Binding-site contacts:
Ligand atom C7 contacts residue ASN67 of chain 31.E at 3.6 Å.
Ligand atom C8 contacts residue ASN67 of chain 31.E at 3.6 Å.
Ligand atom O3 contacts residue GLN65 of chain 31.G at 3.2 Å.
Ligand atom C4 contacts residue ASP66 of chain 31.G at 3.8 Å.
Ligand atom C2 contacts residue ASN67 of chain 31.E at 2.5 Å.
Ligand atom O5 contacts residue TYR60 of chain 31.G at 3.5 Å.
Ligand atom C5 contacts residue TYR60 of chain 31.G at 4.2 Å (hydrophobic).
Ligand atom C1 contacts residue GLN65 of chain 31.G at 3.7 Å.
Ligand atom N2 contacts residue GLN65 of chain 31.G at 4.4 Å.
Ligand atom O7 contacts residue ARG89 of chain 31.E at 4.0 Å.
Ligand atom C5 contacts residue ASN67 of chain 31.E at 3.6 Å.
Ligand atom O3 contacts residue ASP66 of chain 31.G at 3.8 Å.
Ligand atom O6 contacts residue ASP66 of chain 31.G at 2.8 Å (salt-bridge).
Ligand atom C3 contacts residue ASN67 of chain 31.E at 3.8 Å.
Ligand atom C4 contacts residue ASN67 of chain 31.E at 4.2 Å.
Ligand atom O7 contacts residue MET118 of chain 31.E at 3.9 Å.
Ligand atom O5 contacts residue ASN67 of chain 31.E at 2.4 Å (h-bond).
Ligand atom C1 contacts residue ASN67 of chain 31.E at 1.4 Å.
Ligand atom C6 contacts residue TYR60 of chain 31.G at 3.8 Å (hydrophobic).
Ligand atom C3 contacts residue GLN65 of chain 31.G at 4.1 Å.
Ligand atom O5 contacts residue GLN65 of chain 31.G at 3.9 Å.
Ligand atom C8 contacts residue GLN65 of chain 31.G at 3.5 Å.
Ligand atom C6 contacts residue ASP66 of chain 31.G at 4.2 Å.
Ligand atom O6 contacts residue GLN65 of chain 31.G at 4.2 Å.
Ligand atom C2 contacts residue GLN65 of chain 31.G at 3.4 Å.
Ligand atom O7 contacts residue ASN67 of chain 31.E at 4.1 Å.
Ligand atom O4 contacts residue ASP66 of chain 31.G at 4.2 Å.
Ligand atom N2 contacts residue ASN67 of chain 31.E at 3.1 Å (h-bond).
Ligand atom C3 contacts residue ASP66 of chain 31.G at 4.3 Å.
Ligand atom C6 contacts residue GLN65 of chain 31.G at 4.1 Å.
Ligand atom O3 contacts residue ASN67 of chain 31.E at 4.4 Å.

Sequence of chain 31.G:
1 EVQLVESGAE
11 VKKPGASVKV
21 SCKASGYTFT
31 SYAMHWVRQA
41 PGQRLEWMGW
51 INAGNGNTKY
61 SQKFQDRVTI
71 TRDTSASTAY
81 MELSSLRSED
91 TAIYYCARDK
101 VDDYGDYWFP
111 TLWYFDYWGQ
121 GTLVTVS

This small molecule binds to this protein.
Small molecule (SMILES): CC(=O)N[C@@H]1[C@@H](O)[C@H](O)[C@@H](CO)O[C@H]1O

Sequence of chain 31.E:
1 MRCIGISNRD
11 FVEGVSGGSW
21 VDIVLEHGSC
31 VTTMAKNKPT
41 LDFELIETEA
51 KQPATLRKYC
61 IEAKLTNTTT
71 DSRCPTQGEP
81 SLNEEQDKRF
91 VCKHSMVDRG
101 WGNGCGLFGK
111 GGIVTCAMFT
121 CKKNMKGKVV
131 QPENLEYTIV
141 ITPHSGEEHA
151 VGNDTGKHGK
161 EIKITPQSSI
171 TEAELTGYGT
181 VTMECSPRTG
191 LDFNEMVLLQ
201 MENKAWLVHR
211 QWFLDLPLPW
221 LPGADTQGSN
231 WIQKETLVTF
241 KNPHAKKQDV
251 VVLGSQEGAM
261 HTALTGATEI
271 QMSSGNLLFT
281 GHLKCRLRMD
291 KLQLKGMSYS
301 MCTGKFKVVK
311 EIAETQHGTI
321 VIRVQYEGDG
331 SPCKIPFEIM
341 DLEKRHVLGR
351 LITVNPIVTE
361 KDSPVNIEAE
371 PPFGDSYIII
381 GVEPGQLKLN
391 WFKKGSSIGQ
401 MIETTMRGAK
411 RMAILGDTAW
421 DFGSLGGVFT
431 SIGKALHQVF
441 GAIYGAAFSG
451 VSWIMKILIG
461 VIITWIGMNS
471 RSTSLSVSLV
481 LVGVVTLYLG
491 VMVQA